A small-molecule ligand and the protein it binds are described below.
Small molecule (SMILES): CC(=O)N[C@H]1[C@H](O[C@H]2[C@H](O)[C@@H](NC(C)=O)CO[C@@H]2CO)O[C@H](CO)[C@@H](O)[C@@H]1O

Binding-site contacts:
Ligand atom C3 contacts residue ASN100 of chain 1.D at 3.7 Å.
Ligand atom C1 contacts residue ASN100 of chain 1.D at 1.5 Å.
Ligand atom N2 contacts residue ASN100 of chain 1.D at 2.8 Å (h-bond).
Ligand atom C5 contacts residue ASN100 of chain 1.D at 3.7 Å.
Ligand atom O5 contacts residue ASN100 of chain 1.D at 2.4 Å (h-bond).
Ligand atom C8 contacts residue ASN100 of chain 1.D at 4.3 Å.
Ligand atom C4 contacts residue ASN100 of chain 1.D at 4.2 Å.
Ligand atom O7 contacts residue ASN100 of chain 1.D at 3.3 Å (h-bond).
Ligand atom C2 contacts residue ASN100 of chain 1.D at 2.4 Å.
Ligand atom C7 contacts residue ASN100 of chain 1.D at 3.2 Å.

Sequence of chain 1.D:
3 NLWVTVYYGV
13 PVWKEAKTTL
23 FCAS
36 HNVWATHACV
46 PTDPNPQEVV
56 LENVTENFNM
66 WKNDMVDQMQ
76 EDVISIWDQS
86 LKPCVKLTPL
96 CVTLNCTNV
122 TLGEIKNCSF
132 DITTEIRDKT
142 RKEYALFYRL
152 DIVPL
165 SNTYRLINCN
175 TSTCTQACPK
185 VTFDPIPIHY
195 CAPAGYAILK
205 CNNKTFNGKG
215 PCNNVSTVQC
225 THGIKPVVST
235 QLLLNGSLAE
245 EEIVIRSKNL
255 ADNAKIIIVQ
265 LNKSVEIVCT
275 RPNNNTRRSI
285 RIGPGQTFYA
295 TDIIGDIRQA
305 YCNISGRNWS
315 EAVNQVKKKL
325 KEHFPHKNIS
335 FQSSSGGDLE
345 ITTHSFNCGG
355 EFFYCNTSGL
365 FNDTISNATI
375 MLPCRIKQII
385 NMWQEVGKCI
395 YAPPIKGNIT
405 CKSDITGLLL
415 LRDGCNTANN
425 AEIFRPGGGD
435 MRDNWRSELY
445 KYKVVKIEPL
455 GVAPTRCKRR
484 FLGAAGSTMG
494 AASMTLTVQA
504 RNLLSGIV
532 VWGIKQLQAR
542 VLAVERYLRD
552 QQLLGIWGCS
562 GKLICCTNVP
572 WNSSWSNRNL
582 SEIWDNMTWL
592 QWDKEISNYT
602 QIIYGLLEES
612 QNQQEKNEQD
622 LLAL